Sequence of chain 40.A:
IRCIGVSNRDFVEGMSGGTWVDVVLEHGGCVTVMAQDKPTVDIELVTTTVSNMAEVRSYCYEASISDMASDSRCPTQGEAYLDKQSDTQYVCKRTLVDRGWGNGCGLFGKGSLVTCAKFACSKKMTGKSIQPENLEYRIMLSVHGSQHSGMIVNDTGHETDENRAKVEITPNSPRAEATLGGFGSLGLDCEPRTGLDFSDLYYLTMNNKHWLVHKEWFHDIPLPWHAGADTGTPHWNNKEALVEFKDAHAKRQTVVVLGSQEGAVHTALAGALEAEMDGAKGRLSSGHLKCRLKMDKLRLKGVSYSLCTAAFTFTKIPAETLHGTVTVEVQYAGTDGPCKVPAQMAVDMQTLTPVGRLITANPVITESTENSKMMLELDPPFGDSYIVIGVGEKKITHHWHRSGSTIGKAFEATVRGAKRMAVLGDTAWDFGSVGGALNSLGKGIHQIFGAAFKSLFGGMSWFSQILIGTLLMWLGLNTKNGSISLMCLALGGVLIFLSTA

The small molecule below binds the protein below.
Small molecule (SMILES): CC(=O)N[C@H]1[C@H](O[C@H]2[C@H](O)[C@@H](NC(C)=O)CO[C@@H]2CO)O[C@H](CO)[C@@H](O)[C@@H]1O

Binding-site contacts:
Ligand atom N2 contacts residue ASN154 of chain 40.A at 2.2 Å (h-bond).
Ligand atom C5 contacts residue THR156 of chain 40.A at 3.7 Å.
Ligand atom O7 contacts residue GLY150 of chain 40.A at 4.2 Å.
Ligand atom O7 contacts residue ASN154 of chain 40.A at 1.3 Å (h-bond).
Ligand atom C7 contacts residue GLY150 of chain 40.A at 4.5 Å.
Ligand atom C1 contacts residue ASN154 of chain 40.A at 2.6 Å.
Ligand atom C7 contacts residue VAL153 of chain 40.A at 4.0 Å (hydrophobic).
Ligand atom O5 contacts residue THR156 of chain 40.A at 3.9 Å.
Ligand atom C8 contacts residue ASN154 of chain 40.A at 3.4 Å.
Ligand atom O7 contacts residue THR156 of chain 40.A at 4.2 Å.
Ligand atom C3 contacts residue ASN154 of chain 40.A at 4.3 Å.
Ligand atom C7 contacts residue ASN154 of chain 40.A at 1.9 Å.
Ligand atom O7 contacts residue VAL153 of chain 40.A at 2.8 Å (h-bond).
Ligand atom C8 contacts residue GLY150 of chain 40.A at 4.3 Å.
Ligand atom C1 contacts residue THR156 of chain 40.A at 4.1 Å.
Ligand atom C6 contacts residue THR156 of chain 40.A at 4.2 Å.
Ligand atom C2 contacts residue ASN154 of chain 40.A at 2.9 Å.
Ligand atom O5 contacts residue ASN154 of chain 40.A at 3.7 Å.